Binding-site contacts:
Ligand atom C8 contacts residue ASN234 of chain 1.B at 3.7 Å.
Ligand atom O7 contacts residue THR183 of chain 1.B at 4.2 Å.
Ligand atom O6 contacts residue GLN270 of chain 1.B at 3.7 Å.
Ligand atom N2 contacts residue THR183 of chain 1.B at 3.8 Å.
Ligand atom C3 contacts residue ASN181 of chain 1.B at 3.8 Å.
Ligand atom O5 contacts residue THR183 of chain 1.B at 3.8 Å.
Ligand atom O6 contacts residue GLU271 of chain 1.B at 2.5 Å (salt-bridge).
Ligand atom C6 contacts residue GLU271 of chain 1.B at 3.1 Å.
Ligand atom C1 contacts residue ASN181 of chain 1.B at 1.4 Å.
Ligand atom C8 contacts residue PHE184 of chain 1.B at 3.6 Å (hydrophobic).
Ligand atom O3 contacts residue GLU294 of chain 1.B at 4.1 Å.
Ligand atom C7 contacts residue ASN234 of chain 1.B at 4.3 Å.
Ligand atom C2 contacts residue ASN181 of chain 1.B at 2.5 Å.
Ligand atom C8 contacts residue ASN181 of chain 1.B at 4.5 Å.
Ligand atom C4 contacts residue ASN181 of chain 1.B at 4.2 Å.
Ligand atom C5 contacts residue GLN270 of chain 1.B at 4.3 Å.
Ligand atom C5 contacts residue THR183 of chain 1.B at 3.6 Å.
Ligand atom C2 contacts residue THR183 of chain 1.B at 3.8 Å.
Ligand atom N2 contacts residue GLU294 of chain 1.B at 4.4 Å.
Ligand atom C8 contacts residue TYR292 of chain 1.B at 3.5 Å (hydrophobic).
Ligand atom O7 contacts residue ASN234 of chain 1.B at 3.9 Å.
Ligand atom C6 contacts residue GLN270 of chain 1.B at 3.9 Å.
Ligand atom C1 contacts residue GLN270 of chain 1.B at 4.2 Å.
Ligand atom N2 contacts residue ASN181 of chain 1.B at 2.9 Å (h-bond).
Ligand atom C3 contacts residue THR183 of chain 1.B at 3.7 Å.
Ligand atom C3 contacts residue GLU294 of chain 1.B at 3.9 Å.
Ligand atom N2 contacts residue GLU271 of chain 1.B at 4.4 Å.
Ligand atom C7 contacts residue ASN181 of chain 1.B at 3.4 Å.
Ligand atom O7 contacts residue ASN181 of chain 1.B at 3.7 Å.
Ligand atom C5 contacts residue ASN181 of chain 1.B at 3.6 Å.
Ligand atom C4 contacts residue THR183 of chain 1.B at 4.2 Å.
Ligand atom C1 contacts residue THR183 of chain 1.B at 3.2 Å.
Ligand atom O5 contacts residue ASN181 of chain 1.B at 2.4 Å (h-bond).
Ligand atom O5 contacts residue GLN270 of chain 1.B at 3.5 Å.

Sequence of chain 1.B:
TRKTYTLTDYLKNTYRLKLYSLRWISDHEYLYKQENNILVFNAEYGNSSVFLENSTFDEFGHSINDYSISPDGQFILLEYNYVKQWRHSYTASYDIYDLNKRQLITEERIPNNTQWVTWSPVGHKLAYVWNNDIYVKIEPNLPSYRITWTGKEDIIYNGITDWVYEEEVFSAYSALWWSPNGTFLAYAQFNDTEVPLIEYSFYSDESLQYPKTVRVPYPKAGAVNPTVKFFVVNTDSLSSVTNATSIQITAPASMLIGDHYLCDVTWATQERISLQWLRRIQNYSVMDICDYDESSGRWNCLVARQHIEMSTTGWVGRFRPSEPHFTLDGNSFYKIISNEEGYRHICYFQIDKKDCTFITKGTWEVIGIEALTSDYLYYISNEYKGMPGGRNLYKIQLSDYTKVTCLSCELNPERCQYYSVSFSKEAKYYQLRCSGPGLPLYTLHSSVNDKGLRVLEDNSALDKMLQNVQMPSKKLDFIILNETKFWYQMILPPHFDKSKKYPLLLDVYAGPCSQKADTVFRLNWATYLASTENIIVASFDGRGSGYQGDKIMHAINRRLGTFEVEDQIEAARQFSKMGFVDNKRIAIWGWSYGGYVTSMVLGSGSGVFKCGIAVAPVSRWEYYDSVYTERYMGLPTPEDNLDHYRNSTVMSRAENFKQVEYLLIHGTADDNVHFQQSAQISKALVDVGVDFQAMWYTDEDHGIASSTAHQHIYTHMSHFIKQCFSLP

The protein below binds the small molecule below.
Small molecule (SMILES): CC(=O)N[C@H]1[C@H](O[C@H]2[C@H](O)[C@@H](NC(C)=O)CO[C@@H]2CO)O[C@H](CO)[C@@H](O)[C@@H]1O